Sequence of chain 1.A:
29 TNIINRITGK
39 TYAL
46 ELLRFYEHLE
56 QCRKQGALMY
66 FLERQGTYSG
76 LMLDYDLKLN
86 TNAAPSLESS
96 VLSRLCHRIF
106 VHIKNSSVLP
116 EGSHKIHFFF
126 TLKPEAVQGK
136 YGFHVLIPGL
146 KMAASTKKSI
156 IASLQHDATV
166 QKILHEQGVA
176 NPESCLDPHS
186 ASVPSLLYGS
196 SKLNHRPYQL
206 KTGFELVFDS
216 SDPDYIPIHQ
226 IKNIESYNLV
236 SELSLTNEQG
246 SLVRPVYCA

Binding-site contacts:
Ligand atom O2B contacts residue LEU191 of chain 1.A at 3.6 Å.
Ligand atom O1A contacts residue MN1 of chain 1.G at 2.3 Å.
Ligand atom C6 contacts residue LEU67 of chain 1.A at 3.5 Å (hydrophobic).
Ligand atom O2G contacts residue MN1 of chain 1.G at 2.4 Å.
Ligand atom C2' contacts residue PRO189 of chain 1.A at 3.3 Å (hydrophobic).
Ligand atom O3' contacts residue PRO189 of chain 1.A at 3.5 Å (h-bond).
Ligand atom C2' contacts residue LEU67 of chain 1.A at 3.6 Å (hydrophobic).
Ligand atom O1B contacts residue ASP79 of chain 1.A at 3.3 Å (salt-bridge).
Ligand atom O5' contacts residue ASP79 of chain 1.A at 3.0 Å (salt-bridge).
Ligand atom O2G contacts residue ASP81 of chain 1.A at 2.8 Å (salt-bridge).
Ligand atom O5' contacts residue MN1 of chain 1.E at 3.0 Å.
Ligand atom O1A contacts residue MN1 of chain 1.E at 2.6 Å.
Ligand atom O1A contacts residue ASP79 of chain 1.A at 3.5 Å (salt-bridge).
Ligand atom C2' contacts residue LEU191 of chain 1.A at 3.6 Å (hydrophobic).
Ligand atom O3' contacts residue HIS139 of chain 1.A at 3.6 Å.
Ligand atom C5 contacts residue LYS197 of chain 1.A at 3.4 Å.
Ligand atom O1A contacts residue ASP81 of chain 1.A at 3.0 Å (salt-bridge).
Ligand atom O1B contacts residue HIS139 of chain 1.A at 2.7 Å (h-bond).
Ligand atom C1' contacts residue PRO189 of chain 1.A at 3.2 Å (hydrophobic).
Ligand atom O3' contacts residue LEU191 of chain 1.A at 3.2 Å (h-bond).
Ligand atom O3' contacts residue SER190 of chain 1.A at 3.6 Å.
Ligand atom PA contacts residue MN1 of chain 1.E at 3.3 Å.
Ligand atom PA contacts residue MN1 of chain 1.G at 3.4 Å.
Ligand atom O4' contacts residue VAL188 of chain 1.A at 3.7 Å.
Ligand atom O3B contacts residue MN1 of chain 1.G at 3.7 Å.
Ligand atom O1B contacts residue MN1 of chain 1.G at 2.0 Å.
Ligand atom C6 contacts residue LYS197 of chain 1.A at 3.6 Å.
Ligand atom O2A contacts residue LYS197 of chain 1.A at 3.4 Å (salt-bridge).
Ligand atom O3B contacts residue LYS197 of chain 1.A at 3.0 Å (salt-bridge).
Ligand atom C5' contacts residue ASP79 of chain 1.A at 3.2 Å.
Ligand atom O3G contacts residue LYS197 of chain 1.A at 3.5 Å (salt-bridge).
Ligand atom O2G contacts residue TYR203 of chain 1.A at 3.2 Å (h-bond).
Ligand atom PB contacts residue MN1 of chain 1.G at 3.2 Å.
Ligand atom O3A contacts residue LYS197 of chain 1.A at 3.4 Å.
Ligand atom O3A contacts residue MN1 of chain 1.G at 3.7 Å.
Ligand atom PG contacts residue MN1 of chain 1.G at 3.5 Å.
Ligand atom O1B contacts residue TYR203 of chain 1.A at 3.4 Å (h-bond).
Ligand atom O1G contacts residue TYR203 of chain 1.A at 2.3 Å (h-bond).
Ligand atom O2B contacts residue HIS139 of chain 1.A at 3.6 Å.
Ligand atom PG contacts residue TYR203 of chain 1.A at 3.3 Å.

A small-molecule ligand and the protein it binds are described below.
Small molecule (SMILES): Nc1ccn([C@H]2C[C@H](O)[C@@H](CO[P](=O)(O)O[P](=O)(O)OP(=O)(O)O)O2)c(=O)n1